Sequence of chain 1.B:
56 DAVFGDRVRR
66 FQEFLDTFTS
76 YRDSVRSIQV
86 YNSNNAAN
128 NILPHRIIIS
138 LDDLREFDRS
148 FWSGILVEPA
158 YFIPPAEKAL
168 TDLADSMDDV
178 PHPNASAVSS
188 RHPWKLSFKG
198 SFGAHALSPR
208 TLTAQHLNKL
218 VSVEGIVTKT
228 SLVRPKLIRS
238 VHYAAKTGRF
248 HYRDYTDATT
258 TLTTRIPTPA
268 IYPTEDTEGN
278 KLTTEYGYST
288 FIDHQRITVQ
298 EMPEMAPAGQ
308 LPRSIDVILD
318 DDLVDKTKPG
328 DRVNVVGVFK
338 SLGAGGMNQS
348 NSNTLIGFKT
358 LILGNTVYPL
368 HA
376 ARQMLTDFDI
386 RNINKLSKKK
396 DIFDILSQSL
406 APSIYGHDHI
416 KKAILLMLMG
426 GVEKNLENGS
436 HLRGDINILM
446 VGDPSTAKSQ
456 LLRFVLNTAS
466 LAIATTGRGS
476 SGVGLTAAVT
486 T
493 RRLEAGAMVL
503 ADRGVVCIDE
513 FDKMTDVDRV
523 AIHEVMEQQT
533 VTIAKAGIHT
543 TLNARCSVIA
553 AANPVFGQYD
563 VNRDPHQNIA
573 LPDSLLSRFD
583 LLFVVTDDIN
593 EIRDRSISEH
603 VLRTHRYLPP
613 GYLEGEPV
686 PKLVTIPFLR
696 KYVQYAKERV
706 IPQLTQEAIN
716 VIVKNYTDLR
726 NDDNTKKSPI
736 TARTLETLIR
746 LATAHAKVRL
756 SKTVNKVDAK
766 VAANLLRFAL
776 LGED

Binding-site contacts:
Ligand atom N1 contacts residue TYR423 of chain 1.F at 3.1 Å (h-bond).
Ligand atom C8 contacts residue ALA737 of chain 1.B at 3.4 Å (hydrophobic).
Ligand atom O1G contacts residue MG1 of chain 1.EA at 1.9 Å.
Ligand atom O5' contacts residue ALA465 of chain 1.F at 3.7 Å.
Ligand atom O3G contacts residue GLY463 of chain 1.F at 3.8 Å.
Ligand atom O1A contacts residue SER467 of chain 1.F at 3.2 Å (h-bond).
Ligand atom O2G contacts residue PRO462 of chain 1.F at 3.8 Å.
Ligand atom PG contacts residue ARG580 of chain 1.B at 3.6 Å.
Ligand atom O1B contacts residue SER467 of chain 1.F at 3.0 Å (h-bond).
Ligand atom N3B contacts residue MG1 of chain 1.EA at 3.3 Å.
Ligand atom N1 contacts residue ILE422 of chain 1.F at 3.7 Å.
Ligand atom C2 contacts residue VAL616 of chain 1.F at 3.7 Å (hydrophobic).
Ligand atom PB contacts residue MG1 of chain 1.EA at 3.1 Å.
Ligand atom O1A contacts residue GLN468 of chain 1.F at 2.9 Å (h-bond).
Ligand atom O3' contacts residue GLU741 of chain 1.B at 3.6 Å.
Ligand atom O1A contacts residue LYS466 of chain 1.F at 3.4 Å (salt-bridge).
Ligand atom O1A contacts residue ALA465 of chain 1.F at 3.2 Å.
Ligand atom N3B contacts residue GLY463 of chain 1.F at 3.2 Å (h-bond).
Ligand atom PG contacts residue MG1 of chain 1.EA at 3.0 Å.
Ligand atom O2A contacts residue MG1 of chain 1.EA at 3.7 Å.
Ligand atom O3A contacts residue VAL464 of chain 1.F at 3.7 Å.
Ligand atom O1B contacts residue LYS466 of chain 1.F at 3.6 Å.
Ligand atom O3G contacts residue ASN568 of chain 1.F at 3.1 Å (h-bond).
Ligand atom N3B contacts residue ARG738 of chain 1.B at 3.1 Å (salt-bridge).
Ligand atom O3A contacts residue ALA465 of chain 1.F at 3.3 Å (h-bond).
Ligand atom O1B contacts residue MG1 of chain 1.EA at 1.9 Å.
Ligand atom O3G contacts residue LYS466 of chain 1.F at 2.6 Å (salt-bridge).
Ligand atom O2A contacts residue ARG738 of chain 1.B at 3.7 Å.
Ligand atom O1G contacts residue ARG580 of chain 1.B at 3.0 Å (salt-bridge).
Ligand atom O3G contacts residue MG1 of chain 1.EA at 3.7 Å.
Ligand atom O2B contacts residue GLY463 of chain 1.F at 3.1 Å (h-bond).
Ligand atom O2G contacts residue ARG738 of chain 1.B at 3.0 Å (salt-bridge).
Ligand atom O2B contacts residue ALA465 of chain 1.F at 3.7 Å.
Ligand atom O2B contacts residue LYS466 of chain 1.F at 2.6 Å (salt-bridge).
Ligand atom O3G contacts residue PRO462 of chain 1.F at 3.5 Å.
Ligand atom O2B contacts residue VAL464 of chain 1.F at 3.0 Å (h-bond).
Ligand atom PB contacts residue GLY463 of chain 1.F at 3.6 Å.
Ligand atom O3A contacts residue GLY463 of chain 1.F at 3.6 Å.
Ligand atom N6 contacts residue TYR423 of chain 1.F at 3.1 Å (h-bond).
Ligand atom O2G contacts residue ARG580 of chain 1.B at 2.6 Å (salt-bridge).

Sequence of chain 1.F:
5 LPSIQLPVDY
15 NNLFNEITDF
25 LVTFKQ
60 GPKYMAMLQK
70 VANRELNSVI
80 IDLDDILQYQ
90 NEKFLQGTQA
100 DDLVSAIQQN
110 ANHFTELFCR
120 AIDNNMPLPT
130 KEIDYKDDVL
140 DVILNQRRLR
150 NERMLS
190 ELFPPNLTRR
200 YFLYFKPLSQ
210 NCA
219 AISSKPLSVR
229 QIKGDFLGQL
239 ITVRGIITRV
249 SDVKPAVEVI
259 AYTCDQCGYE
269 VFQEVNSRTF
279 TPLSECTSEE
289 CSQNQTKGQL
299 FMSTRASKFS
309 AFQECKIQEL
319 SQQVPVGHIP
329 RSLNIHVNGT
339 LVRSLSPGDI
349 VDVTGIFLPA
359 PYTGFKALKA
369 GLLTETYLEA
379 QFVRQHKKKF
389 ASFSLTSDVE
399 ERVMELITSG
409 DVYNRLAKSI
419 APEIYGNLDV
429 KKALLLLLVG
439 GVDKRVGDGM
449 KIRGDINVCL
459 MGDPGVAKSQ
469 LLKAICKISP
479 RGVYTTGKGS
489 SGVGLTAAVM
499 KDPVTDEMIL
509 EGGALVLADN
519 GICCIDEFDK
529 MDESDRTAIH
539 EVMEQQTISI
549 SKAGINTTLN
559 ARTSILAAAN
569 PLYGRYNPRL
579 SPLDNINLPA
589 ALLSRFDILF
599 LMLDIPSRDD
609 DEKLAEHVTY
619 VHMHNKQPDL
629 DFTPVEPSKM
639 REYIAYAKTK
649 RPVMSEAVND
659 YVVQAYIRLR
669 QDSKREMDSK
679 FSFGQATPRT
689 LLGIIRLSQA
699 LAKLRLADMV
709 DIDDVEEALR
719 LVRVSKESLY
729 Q

This small molecule binds to this protein.
Small molecule (SMILES): Nc1ncnc2c1ncn2[C@@H]1O[C@H](CO[P](=O)(O)O[P](=O)(O)NP(=O)(O)O)[C@@H](O)[C@H]1O